Sequence of chain 1.B:
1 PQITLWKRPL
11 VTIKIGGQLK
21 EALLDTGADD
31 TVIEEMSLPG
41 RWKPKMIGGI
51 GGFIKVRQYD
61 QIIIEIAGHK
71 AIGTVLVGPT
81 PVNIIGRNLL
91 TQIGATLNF

Binding-site contacts:
Ligand atom O1 contacts residue ALA28 of chain 1.B at 3.5 Å.
Ligand atom O6 contacts residue ASP30 of chain 1.B at 3.1 Å (salt-bridge).
Ligand atom C25 contacts residue ASP30 of chain 1.B at 3.1 Å.
Ligand atom O5 contacts residue ILE50 of chain 1.B at 3.2 Å.
Ligand atom C24 contacts residue GLY27 of chain 1.A at 3.8 Å.
Ligand atom O3 contacts residue ASP25 of chain 1.A at 2.6 Å (salt-bridge).
Ligand atom C16 contacts residue ASP25 of chain 1.B at 3.8 Å.
Ligand atom C15 contacts residue GLY27 of chain 1.A at 3.5 Å.
Ligand atom O2 contacts residue GLY49 of chain 1.B at 3.6 Å.
Ligand atom O5 contacts residue GLY48 of chain 1.A at 3.6 Å.
Ligand atom C12 contacts residue ILE50 of chain 1.B at 3.5 Å (hydrophobic).
Ligand atom C1 contacts residue GLY48 of chain 1.B at 3.7 Å.
Ligand atom C23 contacts residue ILE84 of chain 1.B at 3.8 Å (hydrophobic).
Ligand atom C4 contacts residue GLY48 of chain 1.B at 3.3 Å.
Ligand atom C7 contacts residue GLY27 of chain 1.B at 3.7 Å.
Ligand atom C9 contacts residue GLY27 of chain 1.B at 3.5 Å.
Ligand atom C6 contacts residue ASP25 of chain 1.A at 3.4 Å.
Ligand atom C7 contacts residue ASP25 of chain 1.A at 3.4 Å.
Ligand atom O1 contacts residue GLY48 of chain 1.B at 3.7 Å.
Ligand atom C14 contacts residue ASP25 of chain 1.A at 3.3 Å.
Ligand atom O5 contacts residue GLY49 of chain 1.A at 3.5 Å.
Ligand atom C6 contacts residue ASP25 of chain 1.B at 3.4 Å.
Ligand atom C10 contacts residue ILE50 of chain 1.B at 3.7 Å (hydrophobic).
Ligand atom C19 contacts residue ASP30 of chain 1.A at 3.4 Å.
Ligand atom O2 contacts residue GLY48 of chain 1.B at 3.8 Å.
Ligand atom C19 contacts residue ALA28 of chain 1.A at 3.5 Å (hydrophobic).
Ligand atom C20 contacts residue ASP30 of chain 1.A at 3.7 Å.
Ligand atom O4 contacts residue ILE50 of chain 1.B at 3.5 Å.
Ligand atom C16 contacts residue GLY27 of chain 1.A at 3.8 Å.
Ligand atom O3 contacts residue ASP25 of chain 1.B at 2.7 Å (salt-bridge).
Ligand atom N3 contacts residue ASP30 of chain 1.A at 3.1 Å (salt-bridge).
Ligand atom O3 contacts residue GLY27 of chain 1.B at 3.4 Å.
Ligand atom O6 contacts residue ASP29 of chain 1.B at 3.4 Å (salt-bridge).
Ligand atom C12 contacts residue GLY49 of chain 1.B at 3.3 Å.
Ligand atom C24 contacts residue LEU23 of chain 1.B at 3.7 Å (hydrophobic).
Ligand atom C18 contacts residue ALA28 of chain 1.A at 3.6 Å (hydrophobic).
Ligand atom O2 contacts residue ILE50 of chain 1.A at 3.8 Å.
Ligand atom N1 contacts residue GLY27 of chain 1.B at 3.1 Å (h-bond).
Ligand atom C25 contacts residue ALA28 of chain 1.B at 3.8 Å (hydrophobic).
Ligand atom O6 contacts residue ALA28 of chain 1.B at 3.6 Å.

The small molecule below binds the protein below.
Small molecule (SMILES): CC(C)CN(C[C@@H](O)[C@H](Cc1ccccc1)NC(=O)O[C@H]1CCOC1)S(=O)(=O)c1ccc(N)cc1

Sequence of chain 1.A:
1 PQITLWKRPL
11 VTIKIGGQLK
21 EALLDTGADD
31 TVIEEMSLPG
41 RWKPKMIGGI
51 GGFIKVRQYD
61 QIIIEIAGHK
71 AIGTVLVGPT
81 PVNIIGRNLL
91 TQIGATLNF